Binding-site contacts:
Ligand atom O7 contacts residue ASN212 of chain 4.K at 4.1 Å.
Ligand atom N2 contacts residue ASN212 of chain 4.K at 2.9 Å (h-bond).
Ligand atom C7 contacts residue ASN212 of chain 4.K at 3.7 Å.
Ligand atom N2 contacts residue ILE211 of chain 4.K at 4.0 Å.
Ligand atom C4 contacts residue ASN212 of chain 4.K at 4.2 Å.
Ligand atom C3 contacts residue ASN212 of chain 4.K at 3.8 Å.
Ligand atom C1 contacts residue ILE211 of chain 4.K at 4.2 Å (hydrophobic).
Ligand atom O5 contacts residue ASN212 of chain 4.K at 2.4 Å (h-bond).
Ligand atom C2 contacts residue ASN212 of chain 4.K at 2.5 Å.
Ligand atom C1 contacts residue ASN212 of chain 4.K at 1.4 Å.
Ligand atom C5 contacts residue ASN212 of chain 4.K at 3.7 Å.

Sequence of chain 4.K:
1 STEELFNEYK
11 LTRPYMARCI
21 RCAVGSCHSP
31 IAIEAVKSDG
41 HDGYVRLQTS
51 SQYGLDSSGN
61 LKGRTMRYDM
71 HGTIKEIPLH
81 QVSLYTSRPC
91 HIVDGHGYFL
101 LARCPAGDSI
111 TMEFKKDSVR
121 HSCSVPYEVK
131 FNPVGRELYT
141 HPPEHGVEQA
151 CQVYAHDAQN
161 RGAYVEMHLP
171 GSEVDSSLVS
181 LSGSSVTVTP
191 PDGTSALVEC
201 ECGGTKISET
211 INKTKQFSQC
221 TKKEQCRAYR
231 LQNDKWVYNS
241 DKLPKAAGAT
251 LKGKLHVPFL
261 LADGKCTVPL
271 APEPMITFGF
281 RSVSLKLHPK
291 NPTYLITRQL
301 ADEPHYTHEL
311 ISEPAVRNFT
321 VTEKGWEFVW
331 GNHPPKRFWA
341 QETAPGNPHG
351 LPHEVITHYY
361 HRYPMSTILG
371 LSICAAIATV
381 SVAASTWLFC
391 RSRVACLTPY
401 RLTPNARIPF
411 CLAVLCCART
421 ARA

A protein and the small-molecule ligand that binds it are described below.
Small molecule (SMILES): CC(=O)N[C@@H]1[C@@H](O)[C@H](O)[C@@H](CO)O[C@H]1O